Sequence of chain 1.H:
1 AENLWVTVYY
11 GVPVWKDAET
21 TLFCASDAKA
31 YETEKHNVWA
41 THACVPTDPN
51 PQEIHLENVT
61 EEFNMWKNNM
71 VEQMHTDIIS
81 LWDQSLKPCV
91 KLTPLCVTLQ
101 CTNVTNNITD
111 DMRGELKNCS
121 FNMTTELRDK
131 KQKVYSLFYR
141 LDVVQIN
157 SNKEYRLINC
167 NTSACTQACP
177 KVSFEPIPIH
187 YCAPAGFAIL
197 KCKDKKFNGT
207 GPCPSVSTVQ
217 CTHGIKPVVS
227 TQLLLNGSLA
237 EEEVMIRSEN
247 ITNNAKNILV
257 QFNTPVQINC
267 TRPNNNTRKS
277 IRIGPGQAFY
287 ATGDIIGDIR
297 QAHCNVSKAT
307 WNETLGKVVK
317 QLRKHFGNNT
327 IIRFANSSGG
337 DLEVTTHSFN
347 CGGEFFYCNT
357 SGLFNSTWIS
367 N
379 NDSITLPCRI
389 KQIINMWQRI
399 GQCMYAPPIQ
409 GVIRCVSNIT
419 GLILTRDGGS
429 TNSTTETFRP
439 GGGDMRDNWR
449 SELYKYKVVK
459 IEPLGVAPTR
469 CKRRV

Binding-site contacts:
Ligand atom C3 contacts residue ASN265 of chain 1.H at 3.7 Å.
Ligand atom C8 contacts residue SER303 of chain 1.H at 4.1 Å.
Ligand atom C8 contacts residue ASN301 of chain 1.H at 3.5 Å.
Ligand atom O7 contacts residue ASN265 of chain 1.H at 3.0 Å (h-bond).
Ligand atom C7 contacts residue ASN265 of chain 1.H at 3.1 Å.
Ligand atom O7 contacts residue ASN301 of chain 1.H at 3.1 Å (h-bond).
Ligand atom C8 contacts residue SER381 of chain 1.H at 4.2 Å.
Ligand atom C5 contacts residue ASN265 of chain 1.H at 3.7 Å.
Ligand atom O6 contacts residue ARG412 of chain 1.H at 4.5 Å.
Ligand atom C4 contacts residue ASN265 of chain 1.H at 4.2 Å.
Ligand atom C8 contacts residue ASN265 of chain 1.H at 4.3 Å.
Ligand atom C7 contacts residue ASN301 of chain 1.H at 3.5 Å.
Ligand atom C2 contacts residue ASN265 of chain 1.H at 2.4 Å.
Ligand atom C8 contacts residue VAL302 of chain 1.H at 4.4 Å (hydrophobic).
Ligand atom C1 contacts residue ASN265 of chain 1.H at 1.4 Å.
Ligand atom O5 contacts residue ARG412 of chain 1.H at 3.9 Å.
Ligand atom O5 contacts residue ASN265 of chain 1.H at 2.4 Å (h-bond).
Ligand atom N2 contacts residue ASN265 of chain 1.H at 2.8 Å (h-bond).

A small-molecule ligand and the protein it binds are described below.
Small molecule (SMILES): CC(=O)N[C@H]1[C@H](O[C@H]2[C@H](O)[C@@H](NC(C)=O)CO[C@@H]2CO)O[C@H](CO)[C@@H](O)[C@@H]1O